Sequence of chain 1.A:
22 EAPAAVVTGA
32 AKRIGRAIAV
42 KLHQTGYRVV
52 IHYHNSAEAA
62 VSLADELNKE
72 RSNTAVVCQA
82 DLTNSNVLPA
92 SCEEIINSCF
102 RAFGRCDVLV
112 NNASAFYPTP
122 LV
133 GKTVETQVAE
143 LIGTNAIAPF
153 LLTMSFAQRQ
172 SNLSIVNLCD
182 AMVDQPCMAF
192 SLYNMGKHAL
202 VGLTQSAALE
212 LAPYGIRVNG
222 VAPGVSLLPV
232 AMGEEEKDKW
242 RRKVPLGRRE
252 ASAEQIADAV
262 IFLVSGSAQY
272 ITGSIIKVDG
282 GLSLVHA

A small-molecule ligand and the protein it binds are described below.
Small molecule (SMILES): CC(C)c1nc2nc(N)nc(N)c2nc1C(C)C

Binding-site contacts:
Ligand atom C3 contacts residue NAP1 of chain 1.E at 3.7 Å.
Ligand atom C2 contacts residue NAP1 of chain 1.E at 3.7 Å.
Ligand atom C2 contacts residue PHE117 of chain 1.A at 3.5 Å (hydrophobic).
Ligand atom C2 contacts residue TYR194 of chain 1.A at 3.5 Å (hydrophobic).
Ligand atom N7 contacts residue NAP1 of chain 1.E at 4.0 Å.
Ligand atom N12 contacts residue TYR194 of chain 1.A at 2.7 Å (h-bond).
Ligand atom C8 contacts residue PHE117 of chain 1.A at 3.4 Å (hydrophobic).
Ligand atom N11 contacts residue SER115 of chain 1.A at 3.0 Å (h-bond).
Ligand atom C10 contacts residue SER115 of chain 1.A at 4.0 Å.
Ligand atom C5 contacts residue PHE117 of chain 1.A at 3.8 Å (hydrophobic).
Ligand atom C14 contacts residue PHE117 of chain 1.A at 3.8 Å (hydrophobic).
Ligand atom C10 contacts residue NAP1 of chain 1.E at 3.4 Å.
Ligand atom C15 contacts residue GLY225 of chain 1.A at 3.8 Å.
Ligand atom C17 contacts residue SER227 of chain 1.A at 4.0 Å.
Ligand atom C10 contacts residue PHE117 of chain 1.A at 3.4 Å (hydrophobic).
Ligand atom C14 contacts residue DTT1 of chain 1.G at 3.7 Å.
Ligand atom N12 contacts residue ASP181 of chain 1.A at 3.4 Å (salt-bridge).
Ligand atom N4 contacts residue PHE117 of chain 1.A at 3.5 Å.
Ligand atom C8 contacts residue NAP1 of chain 1.E at 4.0 Å.
Ligand atom N11 contacts residue PHE117 of chain 1.A at 3.5 Å.
Ligand atom C17 contacts residue NAP1 of chain 1.E at 4.0 Å.
Ligand atom N1 contacts residue PHE117 of chain 1.A at 3.7 Å.
Ligand atom N11 contacts residue NAP1 of chain 1.E at 3.0 Å (h-bond).
Ligand atom C17 contacts residue LEU229 of chain 1.A at 3.8 Å (hydrophobic).
Ligand atom N7 contacts residue PHE117 of chain 1.A at 3.7 Å.
Ligand atom C3 contacts residue PHE117 of chain 1.A at 3.7 Å (hydrophobic).
Ligand atom N12 contacts residue PHE117 of chain 1.A at 3.8 Å.
Ligand atom N9 contacts residue PHE117 of chain 1.A at 3.6 Å.
Ligand atom C15 contacts residue NAP1 of chain 1.E at 3.2 Å.
Ligand atom C13 contacts residue NAP1 of chain 1.E at 3.9 Å.
Ligand atom N9 contacts residue NAP1 of chain 1.E at 3.2 Å (h-bond).
Ligand atom C18 contacts residue PRO230 of chain 1.A at 4.1 Å (hydrophobic).
Ligand atom N1 contacts residue NAP1 of chain 1.E at 2.8 Å (h-bond).
Ligand atom C17 contacts residue PRO230 of chain 1.A at 3.8 Å (hydrophobic).
Ligand atom C15 contacts residue VAL226 of chain 1.A at 3.5 Å (hydrophobic).
Ligand atom C6 contacts residue PHE117 of chain 1.A at 3.8 Å (hydrophobic).
Ligand atom N4 contacts residue NAP1 of chain 1.E at 3.7 Å.
Ligand atom N1 contacts residue TYR194 of chain 1.A at 3.5 Å (h-bond).
Ligand atom N12 contacts residue NAP1 of chain 1.E at 3.2 Å.
Ligand atom C5 contacts residue NAP1 of chain 1.E at 3.7 Å.